Sequence of chain 1.A:
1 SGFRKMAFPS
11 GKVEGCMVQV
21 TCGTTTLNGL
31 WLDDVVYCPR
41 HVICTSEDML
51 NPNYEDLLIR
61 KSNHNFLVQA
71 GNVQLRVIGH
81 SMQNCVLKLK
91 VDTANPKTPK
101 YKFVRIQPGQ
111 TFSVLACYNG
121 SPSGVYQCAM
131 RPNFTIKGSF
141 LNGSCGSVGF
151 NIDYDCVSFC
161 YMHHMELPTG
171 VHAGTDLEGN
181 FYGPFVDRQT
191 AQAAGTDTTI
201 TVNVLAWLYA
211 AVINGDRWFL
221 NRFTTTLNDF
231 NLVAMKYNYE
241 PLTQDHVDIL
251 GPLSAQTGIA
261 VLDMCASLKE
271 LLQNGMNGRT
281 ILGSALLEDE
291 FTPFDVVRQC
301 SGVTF

Sequence of chain 1.B:
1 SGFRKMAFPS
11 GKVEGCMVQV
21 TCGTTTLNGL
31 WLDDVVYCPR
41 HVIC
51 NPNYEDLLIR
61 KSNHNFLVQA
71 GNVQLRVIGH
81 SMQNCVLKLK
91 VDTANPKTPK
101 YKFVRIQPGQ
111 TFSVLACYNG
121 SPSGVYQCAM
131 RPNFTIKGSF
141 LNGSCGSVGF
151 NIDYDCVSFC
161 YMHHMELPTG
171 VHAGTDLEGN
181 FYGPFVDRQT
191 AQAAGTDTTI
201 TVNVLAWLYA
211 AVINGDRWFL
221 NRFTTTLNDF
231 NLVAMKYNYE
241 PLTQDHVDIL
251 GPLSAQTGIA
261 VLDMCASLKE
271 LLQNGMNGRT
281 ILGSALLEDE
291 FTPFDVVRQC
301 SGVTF

A protein and the small-molecule ligand that binds it are described below.
Small molecule (SMILES): CNC(=O)CN1C[C@@H](C(=O)Nc2cncc3ccccc23)c2cc(Cl)ccc2C1=O

Binding-site contacts:
Ligand atom C17 contacts residue MET165 of chain 1.B at 3.5 Å (hydrophobic).
Ligand atom C19 contacts residue ARG188 of chain 1.B at 3.7 Å.
Ligand atom C20 contacts residue GLN189 of chain 1.B at 3.8 Å.
Ligand atom CL contacts residue HIS164 of chain 1.B at 3.6 Å.
Ligand atom CL contacts residue ASP187 of chain 1.B at 3.5 Å.
Ligand atom N3 contacts residue SER144 of chain 1.B at 3.5 Å (h-bond).
Ligand atom C10 contacts residue LEU141 of chain 1.B at 3.7 Å (hydrophobic).
Ligand atom O1 contacts residue MET165 of chain 1.B at 3.4 Å.
Ligand atom N3 contacts residue GLU166 of chain 1.B at 3.7 Å.
Ligand atom C5 contacts residue MET165 of chain 1.B at 3.9 Å (hydrophobic).
Ligand atom C18 contacts residue MET165 of chain 1.B at 3.5 Å (hydrophobic).
Ligand atom C9 contacts residue GLU166 of chain 1.B at 3.8 Å.
Ligand atom N3 contacts residue PHE140 of chain 1.B at 3.8 Å.
Ligand atom C3 contacts residue GLN189 of chain 1.B at 3.4 Å.
Ligand atom C5 contacts residue GLU166 of chain 1.B at 3.8 Å.
Ligand atom C16 contacts residue MET165 of chain 1.B at 3.5 Å (hydrophobic).
Ligand atom C19 contacts residue GLN189 of chain 1.B at 3.7 Å.
Ligand atom C7 contacts residue MET165 of chain 1.B at 3.8 Å (hydrophobic).
Ligand atom C2 contacts residue GLN189 of chain 1.B at 3.6 Å.
Ligand atom C18 contacts residue ARG188 of chain 1.B at 3.6 Å.
Ligand atom O1 contacts residue GLU166 of chain 1.B at 2.9 Å (salt-bridge).
Ligand atom C contacts residue GLU166 of chain 1.B at 3.8 Å.
Ligand atom C17 contacts residue HIS164 of chain 1.B at 3.8 Å.
Ligand atom N1 contacts residue GLN189 of chain 1.B at 3.5 Å (h-bond).
Ligand atom C8 contacts residue SER144 of chain 1.B at 3.9 Å.
Ligand atom C7 contacts residue HIS163 of chain 1.B at 3.2 Å.
Ligand atom C15 contacts residue MET165 of chain 1.B at 3.8 Å (hydrophobic).
Ligand atom C10 contacts residue PHE140 of chain 1.B at 3.8 Å (hydrophobic).
Ligand atom N3 contacts residue HIS163 of chain 1.B at 2.8 Å (h-bond).
Ligand atom C16 contacts residue HIS164 of chain 1.B at 3.4 Å.
Ligand atom C8 contacts residue LEU141 of chain 1.B at 3.6 Å (hydrophobic).
Ligand atom C9 contacts residue LEU141 of chain 1.B at 3.7 Å (hydrophobic).
Ligand atom C8 contacts residue PHE140 of chain 1.B at 3.5 Å (hydrophobic).
Ligand atom C10 contacts residue GLU166 of chain 1.B at 3.6 Å.
Ligand atom C8 contacts residue GLU166 of chain 1.B at 3.6 Å.
Ligand atom C21 contacts residue GLN189 of chain 1.B at 3.5 Å.
Ligand atom C7 contacts residue GLU166 of chain 1.B at 3.6 Å.
Ligand atom CL contacts residue HIS41 of chain 1.B at 3.2 Å.
Ligand atom C10 contacts residue ASN142 of chain 1.B at 3.7 Å.
Ligand atom O2 contacts residue GLN189 of chain 1.B at 3.5 Å.